Binding-site contacts:
Ligand atom N11 contacts residue VAL126 of chain 2.B at 3.5 Å (h-bond).
Ligand atom N11 contacts residue THR15 of chain 2.B at 2.8 Å (h-bond).
Ligand atom C06 contacts residue TYR123 of chain 2.B at 3.5 Å (hydrophobic).
Ligand atom C01 contacts residue THR119 of chain 2.B at 3.1 Å.
Ligand atom C02 contacts residue GLY17 of chain 2.B at 3.6 Å.
Ligand atom C12 contacts residue HIS18 of chain 2.B at 3.8 Å.
Ligand atom C02 contacts residue THR119 of chain 2.B at 3.1 Å.
Ligand atom O14 contacts residue HIS18 of chain 2.B at 4.0 Å.
Ligand atom C04 contacts residue GLY17 of chain 2.B at 3.6 Å.
Ligand atom C01 contacts residue ARG91 of chain 2.B at 3.8 Å.
Ligand atom N07 contacts residue THR15 of chain 2.B at 3.7 Å.
Ligand atom C08 contacts residue ARG91 of chain 2.B at 3.9 Å.
Ligand atom C10 contacts residue SER127 of chain 2.B at 3.3 Å.
Ligand atom C10 contacts residue HIS18 of chain 2.B at 3.1 Å.
Ligand atom C06 contacts residue VAL126 of chain 2.B at 3.4 Å (hydrophobic).
Ligand atom C05 contacts residue GLY17 of chain 2.B at 3.9 Å.
Ligand atom C09 contacts residue HIS18 of chain 2.B at 3.2 Å.
Ligand atom O13 contacts residue ARG91 of chain 2.B at 3.5 Å (salt-bridge).
Ligand atom N11 contacts residue HIS18 of chain 2.B at 3.5 Å (h-bond).
Ligand atom N07 contacts residue VAL126 of chain 2.B at 3.6 Å (h-bond).
Ligand atom C12 contacts residue SER128 of chain 2.B at 3.6 Å.
Ligand atom C10 contacts residue VAL126 of chain 2.B at 3.9 Å (hydrophobic).
Ligand atom C10 contacts residue THR15 of chain 2.B at 3.4 Å.
Ligand atom O14 contacts residue SER128 of chain 2.B at 3.0 Å (h-bond).
Ligand atom C01 contacts residue GLY17 of chain 2.B at 3.6 Å.
Ligand atom C08 contacts residue HIS18 of chain 2.B at 3.4 Å.
Ligand atom N07 contacts residue HIS18 of chain 2.B at 3.5 Å (h-bond).
Ligand atom C01 contacts residue TYR123 of chain 2.B at 3.2 Å (hydrophobic).
Ligand atom N11 contacts residue SER127 of chain 2.B at 3.9 Å.
Ligand atom C04 contacts residue HIS18 of chain 2.B at 3.7 Å.
Ligand atom C03 contacts residue VAL21 of chain 2.B at 3.8 Å (hydrophobic).
Ligand atom C15 contacts residue ARG91 of chain 2.B at 3.3 Å.
Ligand atom C09 contacts residue SER127 of chain 2.B at 3.6 Å.
Ligand atom C03 contacts residue HIS18 of chain 2.B at 4.0 Å.
Ligand atom C03 contacts residue GLY17 of chain 2.B at 3.3 Å.
Ligand atom C09 contacts residue SER128 of chain 2.B at 3.7 Å.
Ligand atom C10 contacts residue SER128 of chain 2.B at 3.2 Å.
Ligand atom C06 contacts residue GLY17 of chain 2.B at 3.8 Å.
Ligand atom C05 contacts residue VAL126 of chain 2.B at 3.9 Å (hydrophobic).
Ligand atom C06 contacts residue ARG91 of chain 2.B at 3.6 Å.

The small molecule below binds the protein below.
Small molecule (SMILES): Cc1c(C(=O)O)cnn1-c1ccccc1

Sequence of chain 2.B:
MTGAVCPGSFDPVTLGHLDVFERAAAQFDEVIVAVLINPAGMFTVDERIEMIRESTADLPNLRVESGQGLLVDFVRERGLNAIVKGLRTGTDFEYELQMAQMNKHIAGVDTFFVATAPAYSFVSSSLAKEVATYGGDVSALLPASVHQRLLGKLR